Binding-site contacts:
Ligand atom O6 contacts residue GLU95 of chain 1.B at 3.4 Å (salt-bridge).
Ligand atom N2 contacts residue ASN146 of chain 1.B at 2.6 Å (h-bond).
Ligand atom O5 contacts residue ASN146 of chain 1.B at 2.4 Å (h-bond).
Ligand atom C8 contacts residue VAL138 of chain 1.B at 3.6 Å (hydrophobic).
Ligand atom C3 contacts residue GLU95 of chain 1.B at 4.3 Å.
Ligand atom O4 contacts residue GLU95 of chain 1.B at 2.9 Å (salt-bridge).
Ligand atom C7 contacts residue ASN146 of chain 1.B at 3.3 Å.
Ligand atom O3 contacts residue PRO96 of chain 1.B at 3.2 Å.
Ligand atom C2 contacts residue PRO96 of chain 1.B at 4.1 Å (hydrophobic).
Ligand atom C5 contacts residue GLU95 of chain 1.B at 4.3 Å.
Ligand atom O6 contacts residue ARG136 of chain 1.B at 4.3 Å.
Ligand atom C8 contacts residue SER307 of chain 1.B at 3.2 Å.
Ligand atom C3 contacts residue ASN146 of chain 1.B at 3.6 Å.
Ligand atom C7 contacts residue SER307 of chain 1.B at 3.2 Å.
Ligand atom C5 contacts residue ASN146 of chain 1.B at 3.6 Å.
Ligand atom C5 contacts residue SER306 of chain 1.B at 3.5 Å.
Ligand atom C4 contacts residue GLU95 of chain 1.B at 3.5 Å.
Ligand atom C1 contacts residue ASN146 of chain 1.B at 1.4 Å.
Ligand atom O7 contacts residue CYS305 of chain 1.B at 3.5 Å (h-bond).
Ligand atom C1 contacts residue SER307 of chain 1.B at 3.8 Å.
Ligand atom C1 contacts residue SER306 of chain 1.B at 4.2 Å.
Ligand atom O7 contacts residue ASN146 of chain 1.B at 4.3 Å.
Ligand atom O7 contacts residue SER307 of chain 1.B at 3.0 Å (h-bond).
Ligand atom O7 contacts residue ASN245 of chain 1.B at 4.1 Å.
Ligand atom C2 contacts residue SER307 of chain 1.B at 4.4 Å.
Ligand atom N2 contacts residue PRO96 of chain 1.B at 4.1 Å.
Ligand atom O5 contacts residue SER306 of chain 1.B at 3.9 Å.
Ligand atom O3 contacts residue PHE94 of chain 1.B at 4.2 Å.
Ligand atom C8 contacts residue ASN146 of chain 1.B at 3.4 Å.
Ligand atom C6 contacts residue SER306 of chain 1.B at 4.1 Å.
Ligand atom C3 contacts residue CYS305 of chain 1.B at 4.3 Å (hydrophobic).
Ligand atom C2 contacts residue ASN146 of chain 1.B at 2.1 Å.
Ligand atom C6 contacts residue NAG1 of chain 1.S at 3.7 Å.
Ligand atom C8 contacts residue LEU145 of chain 1.B at 3.5 Å (hydrophobic).
Ligand atom C3 contacts residue PRO96 of chain 1.B at 4.2 Å (hydrophobic).
Ligand atom N2 contacts residue SER307 of chain 1.B at 4.2 Å.
Ligand atom O4 contacts residue CYS305 of chain 1.B at 3.6 Å.
Ligand atom C6 contacts residue GLU95 of chain 1.B at 3.9 Å.
Ligand atom C4 contacts residue ASN146 of chain 1.B at 4.1 Å.
Ligand atom O3 contacts residue GLU95 of chain 1.B at 3.7 Å.

Sequence of chain 1.B:
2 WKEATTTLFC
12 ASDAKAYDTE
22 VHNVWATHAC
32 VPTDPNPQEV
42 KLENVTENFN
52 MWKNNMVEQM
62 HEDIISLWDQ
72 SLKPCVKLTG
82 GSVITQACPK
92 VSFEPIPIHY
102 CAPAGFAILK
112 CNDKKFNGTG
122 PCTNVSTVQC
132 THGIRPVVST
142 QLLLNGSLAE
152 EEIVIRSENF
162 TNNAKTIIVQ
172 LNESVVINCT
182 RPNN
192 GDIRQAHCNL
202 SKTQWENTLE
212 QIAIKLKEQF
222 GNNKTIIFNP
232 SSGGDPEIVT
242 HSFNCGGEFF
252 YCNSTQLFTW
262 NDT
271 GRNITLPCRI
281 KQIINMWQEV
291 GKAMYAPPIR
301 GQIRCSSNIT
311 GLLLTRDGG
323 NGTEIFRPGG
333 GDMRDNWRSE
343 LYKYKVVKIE

The protein below binds the small molecule below.
Small molecule (SMILES): CC(=O)N[C@@H]1[C@@H](O)[C@H](O)[C@@H](CO)O[C@H]1O